Sequence of chain 1.A:
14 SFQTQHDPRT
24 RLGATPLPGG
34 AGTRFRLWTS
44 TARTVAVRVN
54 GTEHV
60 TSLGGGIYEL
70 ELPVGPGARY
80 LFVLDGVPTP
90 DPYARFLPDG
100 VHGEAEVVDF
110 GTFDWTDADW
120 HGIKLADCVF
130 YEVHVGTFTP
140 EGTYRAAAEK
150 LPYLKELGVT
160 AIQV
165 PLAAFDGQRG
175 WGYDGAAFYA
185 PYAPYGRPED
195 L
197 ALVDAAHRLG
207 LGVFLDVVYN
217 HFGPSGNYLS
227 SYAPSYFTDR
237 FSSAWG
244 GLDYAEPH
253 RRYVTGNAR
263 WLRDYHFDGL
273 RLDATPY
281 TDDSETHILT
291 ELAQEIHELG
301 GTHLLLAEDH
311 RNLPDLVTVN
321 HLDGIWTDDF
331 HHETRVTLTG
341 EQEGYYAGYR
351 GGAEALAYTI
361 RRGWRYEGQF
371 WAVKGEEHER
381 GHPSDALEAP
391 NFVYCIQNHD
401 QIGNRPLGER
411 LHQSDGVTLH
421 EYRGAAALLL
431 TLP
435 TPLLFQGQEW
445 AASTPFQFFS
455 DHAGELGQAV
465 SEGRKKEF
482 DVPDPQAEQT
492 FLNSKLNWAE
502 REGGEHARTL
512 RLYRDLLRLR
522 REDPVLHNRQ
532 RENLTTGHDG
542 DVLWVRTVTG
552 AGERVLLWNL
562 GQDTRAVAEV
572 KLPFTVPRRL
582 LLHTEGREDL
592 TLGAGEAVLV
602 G

This small molecule binds to this protein.
Small molecule (SMILES): OC[C@H]1O[C@H](O[C@H]2O[C@H](CO)[C@@H](O)[C@H](O)[C@H]2O)[C@H](O)[C@@H](O)[C@@H]1O

Binding-site contacts:
Ligand atom C1 contacts residue HIS382 of chain 1.A at 4.0 Å.
Ligand atom C5 contacts residue PRO383 of chain 1.A at 4.4 Å (hydrophobic).
Ligand atom C6 contacts residue PRO383 of chain 1.A at 3.8 Å (hydrophobic).
Ligand atom O3 contacts residue PRO383 of chain 1.A at 4.4 Å.
Ligand atom O2 contacts residue LEU313 of chain 1.A at 4.5 Å.
Ligand atom C2 contacts residue PRO314 of chain 1.A at 3.1 Å (hydrophobic).
Ligand atom C6 contacts residue LEU313 of chain 1.A at 3.8 Å (hydrophobic).
Ligand atom C6 contacts residue HIS382 of chain 1.A at 3.8 Å.
Ligand atom C3 contacts residue PRO314 of chain 1.A at 4.0 Å (hydrophobic).
Ligand atom C5 contacts residue ASP315 of chain 1.A at 3.2 Å.
Ligand atom O5 contacts residue PRO383 of chain 1.A at 3.6 Å.
Ligand atom O6 contacts residue PRO383 of chain 1.A at 3.7 Å.
Ligand atom C1 contacts residue PRO314 of chain 1.A at 4.3 Å (hydrophobic).
Ligand atom O3 contacts residue PRO314 of chain 1.A at 3.6 Å.
Ligand atom C2 contacts residue PRO383 of chain 1.A at 4.3 Å (hydrophobic).
Ligand atom C5 contacts residue HIS382 of chain 1.A at 4.4 Å.
Ligand atom O6 contacts residue HIS382 of chain 1.A at 3.8 Å.
Ligand atom C4 contacts residue ASP315 of chain 1.A at 3.3 Å.
Ligand atom C3 contacts residue ASP315 of chain 1.A at 3.8 Å.
Ligand atom C1 contacts residue ASP315 of chain 1.A at 4.3 Å.
Ligand atom C5 contacts residue LEU313 of chain 1.A at 4.4 Å (hydrophobic).
Ligand atom O2 contacts residue PRO314 of chain 1.A at 2.9 Å.
Ligand atom C2 contacts residue HIS382 of chain 1.A at 4.3 Å.
Ligand atom O1 contacts residue ASP315 of chain 1.A at 3.8 Å.
Ligand atom O4 contacts residue ASP315 of chain 1.A at 2.5 Å (salt-bridge).
Ligand atom C2 contacts residue ASP315 of chain 1.A at 3.8 Å.
Ligand atom O3 contacts residue ALA386 of chain 1.A at 3.8 Å.
Ligand atom O5 contacts residue HIS382 of chain 1.A at 3.6 Å.
Ligand atom C6 contacts residue ASP315 of chain 1.A at 3.6 Å.
Ligand atom O2 contacts residue ASP315 of chain 1.A at 2.6 Å (salt-bridge).